A small-molecule ligand and the protein it binds are described below.
Small molecule (SMILES): CNc1nc(Cl)nc2c1ncn2Cc1cccc(Cl)c1

Sequence of chain 1.A:
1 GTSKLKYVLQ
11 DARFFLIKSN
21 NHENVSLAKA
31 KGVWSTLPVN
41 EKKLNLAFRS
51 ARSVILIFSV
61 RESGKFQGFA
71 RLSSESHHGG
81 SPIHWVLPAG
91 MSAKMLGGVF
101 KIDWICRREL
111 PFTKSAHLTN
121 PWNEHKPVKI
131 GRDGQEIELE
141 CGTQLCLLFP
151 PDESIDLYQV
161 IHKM

Binding-site contacts:
Ligand atom C17 contacts residue LEU37 of chain 1.A at 3.8 Å (hydrophobic).
Ligand atom C18 contacts residue ASP133 of chain 1.A at 3.0 Å.
Ligand atom C12 contacts residue ASN20 of chain 1.A at 3.5 Å.
Ligand atom N03 contacts residue SER19 of chain 1.A at 3.9 Å.
Ligand atom N05 contacts residue LEU96 of chain 1.A at 3.9 Å.
Ligand atom C04 contacts residue SER35 of chain 1.A at 4.0 Å.
Ligand atom C02 contacts residue ASN20 of chain 1.A at 3.5 Å.
Ligand atom N20 contacts residue PRO88 of chain 1.A at 4.0 Å.
Ligand atom C16 contacts residue LEU37 of chain 1.A at 3.4 Å (hydrophobic).
Ligand atom N09 contacts residue LYS18 of chain 1.A at 3.0 Å (salt-bridge).
Ligand atom N05 contacts residue TRP34 of chain 1.A at 3.4 Å.
Ligand atom CL01 contacts residue VAL86 of chain 1.A at 3.9 Å.
Ligand atom C06 contacts residue TRP85 of chain 1.A at 3.5 Å (hydrophobic).
Ligand atom CL01 contacts residue SER19 of chain 1.A at 3.6 Å.
Ligand atom CL01 contacts residue ASN21 of chain 1.A at 2.9 Å.
Ligand atom C18 contacts residue LYS18 of chain 1.A at 3.5 Å.
Ligand atom CL01 contacts residue PRO88 of chain 1.A at 3.4 Å.
Ligand atom C04 contacts residue TRP34 of chain 1.A at 3.7 Å (hydrophobic).
Ligand atom CL01 contacts residue ASN24 of chain 1.A at 3.1 Å.
Ligand atom C13 contacts residue ASN20 of chain 1.A at 4.0 Å.
Ligand atom C06 contacts residue TRP34 of chain 1.A at 3.6 Å (hydrophobic).
Ligand atom C08 contacts residue LYS18 of chain 1.A at 3.5 Å.
Ligand atom N03 contacts residue ASN24 of chain 1.A at 2.8 Å (h-bond).
Ligand atom N19 contacts residue SER35 of chain 1.A at 4.0 Å.
Ligand atom N20 contacts residue ASN20 of chain 1.A at 3.0 Å (h-bond).
Ligand atom C02 contacts residue ASN24 of chain 1.A at 3.4 Å.
Ligand atom CL14 contacts residue ASN20 of chain 1.A at 3.7 Å.
Ligand atom C02 contacts residue SER19 of chain 1.A at 3.5 Å.
Ligand atom C02 contacts residue PRO88 of chain 1.A at 3.9 Å (hydrophobic).
Ligand atom N19 contacts residue ASP133 of chain 1.A at 3.8 Å.
Ligand atom CL14 contacts residue PRO88 of chain 1.A at 3.4 Å.
Ligand atom CL01 contacts residue ASN20 of chain 1.A at 3.3 Å.
Ligand atom C10 contacts residue ASN20 of chain 1.A at 3.6 Å.
Ligand atom C06 contacts residue ASN24 of chain 1.A at 3.7 Å.
Ligand atom C10 contacts residue LYS18 of chain 1.A at 3.0 Å.
Ligand atom C06 contacts residue LEU96 of chain 1.A at 3.6 Å (hydrophobic).
Ligand atom C11 contacts residue ASN20 of chain 1.A at 3.9 Å.
Ligand atom N20 contacts residue SER19 of chain 1.A at 3.7 Å.
Ligand atom N05 contacts residue SER35 of chain 1.A at 2.8 Å (h-bond).
Ligand atom C06 contacts residue SER35 of chain 1.A at 3.3 Å.